Sequence of chain 1.C:
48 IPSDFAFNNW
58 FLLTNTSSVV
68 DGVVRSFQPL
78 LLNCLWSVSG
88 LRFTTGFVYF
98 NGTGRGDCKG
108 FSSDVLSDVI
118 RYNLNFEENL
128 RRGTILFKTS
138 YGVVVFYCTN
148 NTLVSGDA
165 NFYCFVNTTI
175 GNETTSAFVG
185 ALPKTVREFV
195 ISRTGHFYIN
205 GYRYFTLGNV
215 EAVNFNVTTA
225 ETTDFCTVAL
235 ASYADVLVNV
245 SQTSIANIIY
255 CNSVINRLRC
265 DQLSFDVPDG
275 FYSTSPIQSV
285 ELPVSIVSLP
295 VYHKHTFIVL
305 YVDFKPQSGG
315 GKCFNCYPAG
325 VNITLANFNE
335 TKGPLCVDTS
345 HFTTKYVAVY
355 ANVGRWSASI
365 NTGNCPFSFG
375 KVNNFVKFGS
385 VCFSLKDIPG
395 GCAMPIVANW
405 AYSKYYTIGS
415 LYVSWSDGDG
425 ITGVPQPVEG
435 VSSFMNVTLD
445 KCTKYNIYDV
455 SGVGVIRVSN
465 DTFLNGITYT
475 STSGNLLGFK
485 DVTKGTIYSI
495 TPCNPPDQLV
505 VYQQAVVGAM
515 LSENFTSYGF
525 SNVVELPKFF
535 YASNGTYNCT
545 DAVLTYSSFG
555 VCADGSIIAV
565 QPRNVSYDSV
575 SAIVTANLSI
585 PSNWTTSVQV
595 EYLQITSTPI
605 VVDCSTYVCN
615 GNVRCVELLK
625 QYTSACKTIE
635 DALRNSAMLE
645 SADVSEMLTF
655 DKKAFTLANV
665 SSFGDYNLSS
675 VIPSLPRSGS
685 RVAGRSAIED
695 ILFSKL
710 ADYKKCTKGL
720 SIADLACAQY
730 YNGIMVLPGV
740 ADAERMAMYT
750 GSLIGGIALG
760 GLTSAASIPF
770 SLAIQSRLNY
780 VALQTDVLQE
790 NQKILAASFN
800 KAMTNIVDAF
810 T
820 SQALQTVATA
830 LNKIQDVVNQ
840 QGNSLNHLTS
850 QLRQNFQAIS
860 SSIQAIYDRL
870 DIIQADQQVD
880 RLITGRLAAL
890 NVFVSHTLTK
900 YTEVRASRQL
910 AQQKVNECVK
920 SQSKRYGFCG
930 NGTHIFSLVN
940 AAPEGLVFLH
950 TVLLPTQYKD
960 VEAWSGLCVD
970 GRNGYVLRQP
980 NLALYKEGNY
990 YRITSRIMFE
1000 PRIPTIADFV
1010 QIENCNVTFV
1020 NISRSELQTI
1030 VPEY

Binding-site contacts:
Ligand atom C4 contacts residue ASN671 of chain 1.C at 4.2 Å.
Ligand atom C3 contacts residue ASN671 of chain 1.C at 3.8 Å.
Ligand atom C2 contacts residue ASN671 of chain 1.C at 2.4 Å.
Ligand atom C7 contacts residue ASN671 of chain 1.C at 3.3 Å.
Ligand atom C5 contacts residue ASN671 of chain 1.C at 3.8 Å.
Ligand atom C1 contacts residue ASN671 of chain 1.C at 1.5 Å.
Ligand atom C8 contacts residue ASN671 of chain 1.C at 4.3 Å.
Ligand atom N2 contacts residue ASN671 of chain 1.C at 2.8 Å (h-bond).
Ligand atom O7 contacts residue ASN671 of chain 1.C at 3.3 Å.
Ligand atom O5 contacts residue ASN671 of chain 1.C at 2.5 Å (h-bond).

This small molecule binds to this protein.
Small molecule (SMILES): CC(=O)N[C@@H]1[C@@H](O)[C@H](O)[C@@H](CO)O[C@H]1O